The small molecule below binds the protein below.
Small molecule (SMILES): Nc1ncnc2c1ncn2[C@@H]1O[C@H](COP(=O)(O)OP(=O)(O)OP(O)(O)=S)[C@@H](O)[C@H]1O

Sequence of chain 1.D:
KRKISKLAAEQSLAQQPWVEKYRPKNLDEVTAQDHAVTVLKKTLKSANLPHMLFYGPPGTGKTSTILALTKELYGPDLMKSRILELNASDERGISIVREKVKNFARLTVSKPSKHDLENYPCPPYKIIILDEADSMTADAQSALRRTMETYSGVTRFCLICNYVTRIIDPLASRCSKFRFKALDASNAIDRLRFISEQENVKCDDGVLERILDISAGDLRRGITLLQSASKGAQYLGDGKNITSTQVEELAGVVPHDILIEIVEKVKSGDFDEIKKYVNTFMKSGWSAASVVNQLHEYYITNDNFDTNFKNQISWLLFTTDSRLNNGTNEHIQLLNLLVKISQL

Binding-site contacts:
Ligand atom O2G contacts residue ARG155 of chain 1.E at 2.5 Å (salt-bridge).
Ligand atom O1B contacts residue LYS71 of chain 1.D at 2.6 Å (salt-bridge).
Ligand atom O3G contacts residue ASN171 of chain 1.D at 3.0 Å (h-bond).
Ligand atom O3' contacts residue VAL28 of chain 1.D at 2.8 Å (h-bond).
Ligand atom O1A contacts residue LYS71 of chain 1.D at 3.6 Å (salt-bridge).
Ligand atom O2G contacts residue MG1 of chain 1.Q at 2.4 Å.
Ligand atom O2A contacts residue ARG229 of chain 1.D at 3.0 Å (salt-bridge).
Ligand atom N6 contacts residue THR40 of chain 1.D at 3.5 Å.
Ligand atom S1G contacts residue ARG155 of chain 1.E at 3.6 Å (salt-bridge).
Ligand atom O2G contacts residue ARG184 of chain 1.E at 2.9 Å (salt-bridge).
Ligand atom O3A contacts residue GLY68 of chain 1.D at 3.4 Å.
Ligand atom O2A contacts residue ARG32 of chain 1.D at 3.5 Å (salt-bridge).
Ligand atom O2' contacts residue VAL28 of chain 1.D at 3.0 Å (h-bond).
Ligand atom O3A contacts residue GLY70 of chain 1.D at 3.3 Å (h-bond).
Ligand atom N7 contacts residue GLY70 of chain 1.D at 3.2 Å (h-bond).
Ligand atom O1B contacts residue THR69 of chain 1.D at 3.3 Å (h-bond).
Ligand atom N6 contacts residue THR69 of chain 1.D at 3.2 Å (h-bond).
Ligand atom O2A contacts residue GLU159 of chain 1.E at 3.3 Å (salt-bridge).
Ligand atom PG contacts residue MG1 of chain 1.Q at 3.4 Å.
Ligand atom S1G contacts residue PRO67 of chain 1.D at 3.5 Å.
Ligand atom C4 contacts residue LEU228 of chain 1.D at 3.6 Å (hydrophobic).
Ligand atom S1G contacts residue ARG184 of chain 1.E at 3.2 Å (salt-bridge).
Ligand atom PB contacts residue MG1 of chain 1.Q at 3.4 Å.
Ligand atom O3G contacts residue LYS71 of chain 1.D at 2.6 Å (salt-bridge).
Ligand atom O2B contacts residue THR72 of chain 1.D at 3.2 Å (h-bond).
Ligand atom PG contacts residue ARG155 of chain 1.E at 3.4 Å.
Ligand atom O2' contacts residue TYR31 of chain 1.D at 3.4 Å (h-bond).
Ligand atom O3A contacts residue THR69 of chain 1.D at 3.5 Å (h-bond).
Ligand atom O2B contacts residue MG1 of chain 1.Q at 2.2 Å.
Ligand atom N6 contacts residue VAL39 of chain 1.D at 3.6 Å.
Ligand atom O3B contacts residue GLY68 of chain 1.D at 3.2 Å (h-bond).
Ligand atom O1B contacts residue GLY70 of chain 1.D at 3.5 Å (h-bond).
Ligand atom O3' contacts residue ARG32 of chain 1.D at 3.2 Å.
Ligand atom O1A contacts residue SER73 of chain 1.D at 2.9 Å (h-bond).
Ligand atom O3B contacts residue ARG229 of chain 1.D at 3.1 Å (salt-bridge).
Ligand atom N1 contacts residue THR40 of chain 1.D at 3.4 Å (h-bond).
Ligand atom O3B contacts residue MG1 of chain 1.Q at 3.5 Å.
Ligand atom N7 contacts residue THR69 of chain 1.D at 3.2 Å.
Ligand atom O1A contacts residue ARG32 of chain 1.D at 3.6 Å (salt-bridge).
Ligand atom O1A contacts residue GLY70 of chain 1.D at 3.3 Å.

Sequence of chain 1.E:
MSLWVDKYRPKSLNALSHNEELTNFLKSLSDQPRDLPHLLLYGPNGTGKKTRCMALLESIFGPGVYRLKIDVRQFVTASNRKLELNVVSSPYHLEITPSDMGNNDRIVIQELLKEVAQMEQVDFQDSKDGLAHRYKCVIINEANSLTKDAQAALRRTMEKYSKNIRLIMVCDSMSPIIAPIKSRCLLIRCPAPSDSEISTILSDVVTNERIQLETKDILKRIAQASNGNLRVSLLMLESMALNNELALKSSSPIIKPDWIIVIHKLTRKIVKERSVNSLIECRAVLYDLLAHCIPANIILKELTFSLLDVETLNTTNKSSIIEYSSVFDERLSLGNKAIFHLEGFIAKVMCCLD